Binding-site contacts:
Ligand atom O04 contacts residue HIS245 of chain 1.A at 2.8 Å (h-bond).
Ligand atom C08 contacts residue HIS245 of chain 1.A at 3.7 Å.
Ligand atom C13 contacts residue PHE78 of chain 1.A at 4.3 Å (hydrophobic).
Ligand atom CL1 contacts residue ILE252 of chain 1.A at 4.1 Å.
Ligand atom C08 contacts residue SER85 of chain 1.A at 3.6 Å.
Ligand atom C07 contacts residue PHE123 of chain 1.A at 4.3 Å (hydrophobic).
Ligand atom C13 contacts residue ILE159 of chain 1.A at 3.8 Å (hydrophobic).
Ligand atom CL1 contacts residue GLN82 of chain 1.A at 3.6 Å.
Ligand atom C05 contacts residue HIS245 of chain 1.A at 3.8 Å.
Ligand atom C06 contacts residue SER85 of chain 1.A at 3.8 Å.
Ligand atom C10 contacts residue VAL249 of chain 1.A at 4.3 Å (hydrophobic).
Ligand atom O03 contacts residue TYR269 of chain 1.A at 4.3 Å.
Ligand atom C12 contacts residue LEU261 of chain 1.A at 3.5 Å (hydrophobic).
Ligand atom C11 contacts residue ILE159 of chain 1.A at 3.6 Å (hydrophobic).
Ligand atom C06 contacts residue GLN82 of chain 1.A at 3.8 Å.
Ligand atom C07 contacts residue SER85 of chain 1.A at 4.0 Å.
Ligand atom C11 contacts residue PHE78 of chain 1.A at 4.0 Å (hydrophobic).
Ligand atom C13 contacts residue ILE252 of chain 1.A at 4.4 Å (hydrophobic).
Ligand atom C10 contacts residue GLN82 of chain 1.A at 4.0 Å.
Ligand atom CL1 contacts residue LEU261 of chain 1.A at 4.2 Å.
Ligand atom C06 contacts residue CYS81 of chain 1.A at 3.6 Å (hydrophobic).
Ligand atom O03 contacts residue LEU265 of chain 1.A at 3.8 Å.
Ligand atom C12 contacts residue GLN82 of chain 1.A at 3.6 Å.
Ligand atom C11 contacts residue HIS245 of chain 1.A at 4.4 Å.
Ligand atom C09 contacts residue HIS245 of chain 1.A at 3.9 Å.
Ligand atom O02 contacts residue HIS245 of chain 1.A at 3.1 Å.
Ligand atom C10 contacts residue HIS245 of chain 1.A at 4.4 Å.
Ligand atom O04 contacts residue TYR269 of chain 1.A at 2.5 Å (h-bond).
Ligand atom O04 contacts residue TYR119 of chain 1.A at 3.0 Å (h-bond).
Ligand atom C08 contacts residue TYR269 of chain 1.A at 3.7 Å (hydrophobic).
Ligand atom O03 contacts residue TYR119 of chain 1.A at 2.6 Å (h-bond).
Ligand atom O03 contacts residue SER85 of chain 1.A at 2.6 Å (h-bond).
Ligand atom C14 contacts residue GLN82 of chain 1.A at 3.8 Å.
Ligand atom C14 contacts residue LEU261 of chain 1.A at 4.3 Å (hydrophobic).
Ligand atom C05 contacts residue SER85 of chain 1.A at 4.0 Å.
Ligand atom CL1 contacts residue ALA259 of chain 1.A at 4.2 Å.
Ligand atom O02 contacts residue ILE159 of chain 1.A at 4.1 Å.
Ligand atom C08 contacts residue TYR119 of chain 1.A at 3.2 Å (hydrophobic).
Ligand atom C10 contacts residue LEU261 of chain 1.A at 4.4 Å (hydrophobic).
Ligand atom C07 contacts residue HIS245 of chain 1.A at 3.9 Å.

A small-molecule ligand and the protein it binds are described below.
Small molecule (SMILES): CC(C)(Oc1ccc(Cl)cc1)C(=O)O

Sequence of chain 1.A:
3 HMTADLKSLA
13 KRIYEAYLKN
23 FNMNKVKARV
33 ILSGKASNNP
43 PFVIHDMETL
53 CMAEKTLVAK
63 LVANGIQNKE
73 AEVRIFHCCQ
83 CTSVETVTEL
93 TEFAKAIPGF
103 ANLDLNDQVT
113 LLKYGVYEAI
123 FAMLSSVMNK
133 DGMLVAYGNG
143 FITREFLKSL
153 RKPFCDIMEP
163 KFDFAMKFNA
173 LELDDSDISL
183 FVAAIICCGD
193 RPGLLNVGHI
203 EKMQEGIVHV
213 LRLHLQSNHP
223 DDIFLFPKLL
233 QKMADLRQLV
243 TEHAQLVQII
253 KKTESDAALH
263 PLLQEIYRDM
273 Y